This small molecule binds to this protein.
Small molecule (SMILES): [H]/N=N/NCCOCCOc1ccc(-c2cn(C[C@@H]3NC[C@@H](O)[C@H]3O)nn2)cc1

Sequence of chain 3.A:
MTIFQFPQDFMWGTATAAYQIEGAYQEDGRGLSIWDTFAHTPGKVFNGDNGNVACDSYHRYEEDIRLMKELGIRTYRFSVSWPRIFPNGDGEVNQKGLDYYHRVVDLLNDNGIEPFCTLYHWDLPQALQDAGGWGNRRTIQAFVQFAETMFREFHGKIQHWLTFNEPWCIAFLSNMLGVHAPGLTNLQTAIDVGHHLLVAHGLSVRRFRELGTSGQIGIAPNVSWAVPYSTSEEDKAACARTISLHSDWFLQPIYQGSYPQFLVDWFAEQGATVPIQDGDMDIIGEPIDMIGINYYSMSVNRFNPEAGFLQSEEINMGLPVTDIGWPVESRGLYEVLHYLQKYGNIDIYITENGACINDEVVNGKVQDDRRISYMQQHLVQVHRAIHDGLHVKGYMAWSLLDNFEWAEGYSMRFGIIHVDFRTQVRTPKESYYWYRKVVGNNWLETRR

Binding-site contacts:
Ligand atom C09 contacts residue TRP326 of chain 3.A at 3.9 Å (hydrophobic).
Ligand atom O01 contacts residue TRP406 of chain 3.A at 3.1 Å (h-bond).
Ligand atom C04 contacts residue TRP398 of chain 3.A at 3.8 Å (hydrophobic).
Ligand atom C04 contacts residue GLU352 of chain 3.A at 3.5 Å.
Ligand atom O02 contacts residue GLN20 of chain 3.A at 2.5 Å (h-bond).
Ligand atom C05 contacts residue TRP398 of chain 3.A at 3.8 Å (hydrophobic).
Ligand atom C02 contacts residue LEU173 of chain 3.A at 4.0 Å (hydrophobic).
Ligand atom O03 contacts residue LEU173 of chain 3.A at 3.6 Å.
Ligand atom C03 contacts residue TRP122 of chain 3.A at 4.1 Å (hydrophobic).
Ligand atom C16 contacts residue VAL179 of chain 3.A at 3.8 Å (hydrophobic).
Ligand atom C01 contacts residue TYR296 of chain 3.A at 3.9 Å (hydrophobic).
Ligand atom C14 contacts residue VAL179 of chain 3.A at 3.9 Å (hydrophobic).
Ligand atom C10 contacts residue LEU173 of chain 3.A at 3.8 Å (hydrophobic).
Ligand atom N01 contacts residue TYR296 of chain 3.A at 4.1 Å.
Ligand atom C03 contacts residue HIS121 of chain 3.A at 3.8 Å.
Ligand atom C05 contacts residue GLU405 of chain 3.A at 3.7 Å.
Ligand atom O02 contacts residue TRP398 of chain 3.A at 3.8 Å.
Ligand atom N03 contacts residue TRP326 of chain 3.A at 4.1 Å.
Ligand atom O01 contacts residue TRP398 of chain 3.A at 3.6 Å.
Ligand atom C03 contacts residue ASN165 of chain 3.A at 4.0 Å.
Ligand atom C05 contacts residue TRP406 of chain 3.A at 3.8 Å (hydrophobic).
Ligand atom N02 contacts residue TRP326 of chain 3.A at 3.8 Å.
Ligand atom C17 contacts residue GLU405 of chain 3.A at 3.8 Å.
Ligand atom C04 contacts residue TRP406 of chain 3.A at 3.8 Å (hydrophobic).
Ligand atom C17 contacts residue TRP406 of chain 3.A at 4.1 Å (hydrophobic).
Ligand atom O02 contacts residue TRP406 of chain 3.A at 3.0 Å (h-bond).
Ligand atom C01 contacts residue GLU405 of chain 3.A at 3.7 Å.
Ligand atom C03 contacts residue GLU166 of chain 3.A at 3.1 Å.
Ligand atom C04 contacts residue HIS121 of chain 3.A at 3.6 Å.
Ligand atom O01 contacts residue GLU405 of chain 3.A at 2.6 Å (salt-bridge).
Ligand atom C03 contacts residue GLU352 of chain 3.A at 3.1 Å.
Ligand atom C02 contacts residue HIS180 of chain 3.A at 4.0 Å.
Ligand atom C11 contacts residue LEU173 of chain 3.A at 3.8 Å (hydrophobic).
Ligand atom O01 contacts residue GLN20 of chain 3.A at 2.8 Å (h-bond).
Ligand atom C09 contacts residue GLU405 of chain 3.A at 3.8 Å.
Ligand atom O02 contacts residue HIS121 of chain 3.A at 2.8 Å (h-bond).
Ligand atom N01 contacts residue GLU352 of chain 3.A at 3.1 Å (salt-bridge).
Ligand atom C04 contacts residue GLN20 of chain 3.A at 3.7 Å.
Ligand atom C12 contacts residue LEU173 of chain 3.A at 4.1 Å (hydrophobic).
Ligand atom N01 contacts residue GLU166 of chain 3.A at 3.4 Å (salt-bridge).